Binding-site contacts:
Ligand atom N7 contacts residue ASP48 of chain 1.A at 2.6 Å (salt-bridge).
Ligand atom CL11 contacts residue VAL85 of chain 1.A at 3.7 Å.
Ligand atom C14 contacts residue GLY50 of chain 1.A at 4.1 Å.
Ligand atom C15 contacts residue GLY246 of chain 1.A at 4.1 Å.
Ligand atom C25 contacts residue GLY246 of chain 1.A at 3.4 Å.
Ligand atom C13 contacts residue THR247 of chain 1.A at 3.9 Å.
Ligand atom C27 contacts residue ILE134 of chain 1.A at 4.0 Å (hydrophobic).
Ligand atom C8 contacts residue ASP48 of chain 1.A at 3.6 Å.
Ligand atom N17 contacts residue GLY246 of chain 1.A at 3.1 Å (h-bond).
Ligand atom C20 contacts residue GLY246 of chain 1.A at 3.5 Å.
Ligand atom C28 contacts residue PHE124 of chain 1.A at 4.2 Å (hydrophobic).
Ligand atom C23 contacts residue TRP131 of chain 1.A at 3.7 Å (hydrophobic).
Ligand atom C13 contacts residue ASP244 of chain 1.A at 3.3 Å.
Ligand atom N10 contacts residue GLY246 of chain 1.A at 3.9 Å.
Ligand atom C24 contacts residue ILE134 of chain 1.A at 4.1 Å (hydrophobic).
Ligand atom C14 contacts residue TYR214 of chain 1.A at 4.2 Å (hydrophobic).
Ligand atom N10 contacts residue ASP244 of chain 1.A at 2.7 Å (salt-bridge).
Ligand atom C4 contacts residue TYR87 of chain 1.A at 4.1 Å (hydrophobic).
Ligand atom C3 contacts residue TYR87 of chain 1.A at 3.8 Å (hydrophobic).
Ligand atom C6 contacts residue ASP48 of chain 1.A at 3.7 Å.
Ligand atom C8 contacts residue ASP244 of chain 1.A at 3.8 Å.
Ligand atom C5 contacts residue SER51 of chain 1.A at 4.2 Å.
Ligand atom CL11 contacts residue TRP92 of chain 1.A at 3.6 Å.
Ligand atom C19 contacts residue GLY246 of chain 1.A at 3.9 Å.
Ligand atom C22 contacts residue PHE124 of chain 1.A at 3.6 Å (hydrophobic).
Ligand atom C5 contacts residue ILE134 of chain 1.A at 4.2 Å (hydrophobic).
Ligand atom N7 contacts residue GLY50 of chain 1.A at 4.0 Å.
Ligand atom N7 contacts residue SER51 of chain 1.A at 3.8 Å.
Ligand atom C16 contacts residue GLY246 of chain 1.A at 3.9 Å.
Ligand atom C5 contacts residue ASP48 of chain 1.A at 4.2 Å.
Ligand atom C12 contacts residue ASP244 of chain 1.A at 4.0 Å.
Ligand atom N10 contacts residue ASP48 of chain 1.A at 2.9 Å (salt-bridge).
Ligand atom C15 contacts residue ASP244 of chain 1.A at 3.9 Å.
Ligand atom C12 contacts residue THR247 of chain 1.A at 4.2 Å.
Ligand atom C6 contacts residue SER51 of chain 1.A at 4.2 Å.
Ligand atom N10 contacts residue GLY50 of chain 1.A at 3.6 Å.
Ligand atom N9 contacts residue ASP244 of chain 1.A at 4.2 Å.
Ligand atom C8 contacts residue GLY50 of chain 1.A at 4.0 Å.
Ligand atom C15 contacts residue THR247 of chain 1.A at 3.4 Å.
Ligand atom CL11 contacts residue TYR87 of chain 1.A at 3.4 Å.

Sequence of chain 1.A:
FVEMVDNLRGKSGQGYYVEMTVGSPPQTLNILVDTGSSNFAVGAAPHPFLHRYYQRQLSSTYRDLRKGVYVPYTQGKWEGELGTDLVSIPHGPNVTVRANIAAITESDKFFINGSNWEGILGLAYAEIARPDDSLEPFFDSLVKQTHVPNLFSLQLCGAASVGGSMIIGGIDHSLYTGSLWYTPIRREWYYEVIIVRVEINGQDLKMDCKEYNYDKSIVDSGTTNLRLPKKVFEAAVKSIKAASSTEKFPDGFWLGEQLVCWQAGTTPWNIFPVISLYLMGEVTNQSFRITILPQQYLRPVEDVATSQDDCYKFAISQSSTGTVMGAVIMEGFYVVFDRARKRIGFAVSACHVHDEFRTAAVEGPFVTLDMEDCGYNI

A protein and the small-molecule ligand that binds it are described below.
Small molecule (SMILES): CC[C@@H](CC(=O)NC1C2CC3CC(C2)CC1C3)n1c(N)nc2cc(Cl)ccc21